Sequence of chain 1.A:
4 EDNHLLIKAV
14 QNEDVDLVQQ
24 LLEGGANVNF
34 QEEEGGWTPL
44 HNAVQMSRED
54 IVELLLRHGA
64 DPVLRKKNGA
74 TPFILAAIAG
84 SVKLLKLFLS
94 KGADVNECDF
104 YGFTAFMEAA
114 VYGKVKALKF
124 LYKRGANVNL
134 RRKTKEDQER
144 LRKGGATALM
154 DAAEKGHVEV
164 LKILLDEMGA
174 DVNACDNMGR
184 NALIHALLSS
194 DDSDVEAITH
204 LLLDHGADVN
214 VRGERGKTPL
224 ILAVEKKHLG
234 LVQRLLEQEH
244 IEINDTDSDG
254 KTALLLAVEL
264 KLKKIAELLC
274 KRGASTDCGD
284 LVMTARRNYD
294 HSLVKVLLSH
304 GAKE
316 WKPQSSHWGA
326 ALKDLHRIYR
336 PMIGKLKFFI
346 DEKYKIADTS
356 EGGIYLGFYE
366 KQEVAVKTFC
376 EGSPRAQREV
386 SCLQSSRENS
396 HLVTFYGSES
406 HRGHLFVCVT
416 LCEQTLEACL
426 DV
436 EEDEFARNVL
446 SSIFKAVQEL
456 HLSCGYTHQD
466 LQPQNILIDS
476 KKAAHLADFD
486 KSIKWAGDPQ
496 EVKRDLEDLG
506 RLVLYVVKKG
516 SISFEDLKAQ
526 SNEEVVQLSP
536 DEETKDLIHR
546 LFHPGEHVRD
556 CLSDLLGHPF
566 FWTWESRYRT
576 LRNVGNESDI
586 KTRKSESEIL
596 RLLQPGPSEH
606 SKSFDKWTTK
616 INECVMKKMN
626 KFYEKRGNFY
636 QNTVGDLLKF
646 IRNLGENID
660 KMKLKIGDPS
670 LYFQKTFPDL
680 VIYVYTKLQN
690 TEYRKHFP

Sequence of chain 1.C:
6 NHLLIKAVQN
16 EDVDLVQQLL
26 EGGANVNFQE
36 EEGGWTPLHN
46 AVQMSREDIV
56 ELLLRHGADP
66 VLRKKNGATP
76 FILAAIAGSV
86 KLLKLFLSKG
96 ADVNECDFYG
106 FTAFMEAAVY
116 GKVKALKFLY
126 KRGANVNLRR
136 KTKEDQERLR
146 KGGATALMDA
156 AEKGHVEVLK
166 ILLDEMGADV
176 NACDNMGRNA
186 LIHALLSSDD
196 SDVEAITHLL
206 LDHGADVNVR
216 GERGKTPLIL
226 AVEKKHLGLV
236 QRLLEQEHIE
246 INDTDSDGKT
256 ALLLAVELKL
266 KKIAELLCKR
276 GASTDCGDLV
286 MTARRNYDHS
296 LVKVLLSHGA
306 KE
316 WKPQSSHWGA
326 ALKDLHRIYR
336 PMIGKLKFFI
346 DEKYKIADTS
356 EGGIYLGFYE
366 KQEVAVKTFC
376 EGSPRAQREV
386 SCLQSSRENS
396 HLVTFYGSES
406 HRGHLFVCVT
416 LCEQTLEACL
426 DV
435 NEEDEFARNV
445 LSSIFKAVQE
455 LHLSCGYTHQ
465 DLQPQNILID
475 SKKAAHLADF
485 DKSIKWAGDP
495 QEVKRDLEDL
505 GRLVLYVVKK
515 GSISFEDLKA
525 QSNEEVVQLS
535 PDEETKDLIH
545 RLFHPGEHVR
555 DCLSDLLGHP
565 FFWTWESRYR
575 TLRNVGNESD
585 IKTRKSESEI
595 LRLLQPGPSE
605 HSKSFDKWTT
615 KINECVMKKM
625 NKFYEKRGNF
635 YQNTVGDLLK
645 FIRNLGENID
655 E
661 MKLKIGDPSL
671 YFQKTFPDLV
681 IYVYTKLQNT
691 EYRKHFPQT

Binding-site contacts:
Ligand atom O10 contacts residue TYR628 of chain 1.C at 3.3 Å.
Ligand atom N01 contacts residue PHE627 of chain 1.C at 4.2 Å.
Ligand atom N contacts residue PHE627 of chain 1.C at 3.5 Å.
Ligand atom P contacts residue TYR628 of chain 1.C at 4.0 Å.
Ligand atom C07 contacts residue PHE627 of chain 1.C at 3.4 Å (hydrophobic).
Ligand atom C08 contacts residue TYR628 of chain 1.C at 3.9 Å (hydrophobic).
Ligand atom C08 contacts residue PHE627 of chain 1.C at 3.6 Å (hydrophobic).
Ligand atom C09 contacts residue ASN648 of chain 1.C at 3.8 Å.
Ligand atom O05 contacts residue ASN652 of chain 1.C at 3.5 Å (h-bond).
Ligand atom O04 contacts residue ASN648 of chain 1.C at 4.4 Å.
Ligand atom O11 contacts residue TYR628 of chain 1.C at 2.7 Å (h-bond).
Ligand atom O06 contacts residue ASN648 of chain 1.C at 3.4 Å.
Ligand atom O06 contacts residue MET624 of chain 1.C at 3.7 Å.
Ligand atom N contacts residue ASN648 of chain 1.C at 4.2 Å.
Ligand atom O14 contacts residue LYS586 of chain 1.C at 4.1 Å.
Ligand atom C08 contacts residue ASN648 of chain 1.C at 3.4 Å.
Ligand atom O12 contacts residue ARG631 of chain 1.C at 2.5 Å (salt-bridge).
Ligand atom O06 contacts residue PHE627 of chain 1.C at 3.2 Å.
Ligand atom O06 contacts residue TYR635 of chain 1.C at 4.2 Å.
Ligand atom C10 contacts residue ARG631 of chain 1.C at 3.1 Å.
Ligand atom O04 contacts residue ARG647 of chain 1.C at 2.7 Å (salt-bridge).
Ligand atom N01 contacts residue ASN648 of chain 1.C at 4.2 Å.
Ligand atom C contacts residue LYS586 of chain 1.C at 4.2 Å.
Ligand atom O contacts residue LYS586 of chain 1.C at 3.2 Å.
Ligand atom C07 contacts residue ASN652 of chain 1.C at 3.6 Å.
Ligand atom O05 contacts residue PHE627 of chain 1.C at 4.2 Å.
Ligand atom C13 contacts residue LYS586 of chain 1.C at 4.5 Å.
Ligand atom C04 contacts residue ARG647 of chain 1.C at 3.8 Å.
Ligand atom C06 contacts residue PHE627 of chain 1.C at 3.9 Å (hydrophobic).
Ligand atom O06 contacts residue ASN652 of chain 1.C at 2.9 Å (h-bond).
Ligand atom N contacts residue ASN652 of chain 1.C at 2.9 Å (h-bond).
Ligand atom O09 contacts residue ARG647 of chain 1.A at 3.8 Å.
Ligand atom C07 contacts residue ASN648 of chain 1.C at 3.5 Å.
Ligand atom C09 contacts residue PHE627 of chain 1.C at 4.1 Å (hydrophobic).
Ligand atom C11 contacts residue ARG631 of chain 1.C at 4.2 Å.
Ligand atom C06 contacts residue ASN652 of chain 1.C at 3.7 Å.
Ligand atom O13 contacts residue THR587 of chain 1.C at 3.5 Å (h-bond).
Ligand atom C09 contacts residue TYR628 of chain 1.C at 4.0 Å (hydrophobic).
Ligand atom C contacts residue THR587 of chain 1.C at 3.4 Å.

The protein below binds the small molecule below.
Small molecule (SMILES): O=c1ccn([C@@H]2O[C@H](COP(=O)(O)O[C@H]3[C@@H](O)CO[C@@H]3CO)[C@@H](OP(=O)(O)O)[C@H]2O)c(=O)[nH]1